Sequence of chain 1.B:
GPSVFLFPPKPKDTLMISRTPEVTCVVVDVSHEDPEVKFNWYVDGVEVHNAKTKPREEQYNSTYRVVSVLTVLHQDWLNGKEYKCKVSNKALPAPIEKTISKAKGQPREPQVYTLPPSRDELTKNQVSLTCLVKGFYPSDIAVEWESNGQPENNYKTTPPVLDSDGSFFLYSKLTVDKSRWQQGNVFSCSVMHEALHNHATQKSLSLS

The small molecule below binds the protein below.
Small molecule (SMILES): CC(=O)N[C@H]1[C@H](O[C@H]2[C@H](O)[C@@H](NC(C)=O)CO[C@@H]2CO[C@@H]2O[C@@H](C)[C@@H](O)[C@@H](O)[C@@H]2O)O[C@H](CO)[C@@H](O[C@@H]2O[C@H](CO)[C@@H](O)[C@H](O[C@H]3O[C@H](CO)[C@@H](O)[C@H](O)[C@@H]3O[C@@H]3O[C@H](CO)[C@@H](O)[C@H](O)[C@H]3NC(C)=O)[C@@H]2O)[C@@H]1O

Binding-site contacts:
Ligand atom O4 contacts residue MAN4 of chain 1.C at 2.9 Å (h-bond).
Ligand atom C7 contacts residue ASN61 of chain 1.B at 2.9 Å.
Ligand atom C6 contacts residue MAN4 of chain 1.C at 3.4 Å.
Ligand atom C7 contacts residue BMA1 of chain 1.E at 3.5 Å.
Ligand atom O2 contacts residue ASN61 of chain 1.B at 3.5 Å (h-bond).
Ligand atom C1 contacts residue THR63 of chain 1.B at 3.5 Å.
Ligand atom C8 contacts residue BMA1 of chain 1.E at 3.3 Å.
Ligand atom O5 contacts residue GLN59 of chain 1.B at 3.6 Å (h-bond).
Ligand atom C3 contacts residue PHE5 of chain 1.B at 3.8 Å (hydrophobic).
Ligand atom C6 contacts residue BMA1 of chain 1.E at 3.7 Å.
Ligand atom O3 contacts residue BMA1 of chain 1.E at 3.5 Å.
Ligand atom C6 contacts residue GLN59 of chain 1.B at 3.6 Å.
Ligand atom C2 contacts residue ASN61 of chain 1.B at 3.3 Å.
Ligand atom O4 contacts residue PHE5 of chain 1.B at 3.7 Å.
Ligand atom C5 contacts residue GLN59 of chain 1.B at 3.9 Å.
Ligand atom C8 contacts residue ASN61 of chain 1.B at 3.3 Å.
Ligand atom C5 contacts residue PHE5 of chain 1.B at 3.6 Å (hydrophobic).
Ligand atom O5 contacts residue PHE5 of chain 1.B at 3.8 Å.
Ligand atom O7 contacts residue ASN61 of chain 1.B at 3.1 Å (h-bond).
Ligand atom N2 contacts residue ASN61 of chain 1.B at 3.3 Å (h-bond).
Ligand atom O6 contacts residue GLN59 of chain 1.B at 2.6 Å (h-bond).
Ligand atom C1 contacts residue GLN59 of chain 1.B at 3.5 Å.
Ligand atom N2 contacts residue BMA1 of chain 1.E at 3.0 Å (h-bond).
Ligand atom C6 contacts residue PHE7 of chain 1.B at 3.2 Å (hydrophobic).
Ligand atom C1 contacts residue ASP29 of chain 1.B at 3.8 Å.
Ligand atom O5 contacts residue ASN61 of chain 1.B at 3.8 Å.
Ligand atom O2 contacts residue GLN59 of chain 1.B at 3.5 Å (h-bond).
Ligand atom O5 contacts residue GLN59 of chain 1.B at 3.6 Å.
Ligand atom C1 contacts residue ASN61 of chain 1.B at 3.3 Å.
Ligand atom O6 contacts residue BMA1 of chain 1.E at 3.0 Å.
Ligand atom O5 contacts residue THR63 of chain 1.B at 3.8 Å.
Ligand atom O4 contacts residue BMA3 of chain 1.C at 3.3 Å (h-bond).
Ligand atom C4 contacts residue MAN4 of chain 1.C at 3.5 Å.
Ligand atom O6 contacts residue MAN4 of chain 1.C at 3.1 Å (h-bond).
Ligand atom O6 contacts residue PHE7 of chain 1.B at 3.1 Å.
Ligand atom C2 contacts residue MAN4 of chain 1.C at 3.9 Å.
Ligand atom C5 contacts residue MAN4 of chain 1.C at 3.1 Å.
Ligand atom O2 contacts residue MAN4 of chain 1.C at 3.8 Å.
Ligand atom C3 contacts residue BMA1 of chain 1.E at 3.9 Å.
Ligand atom C6 contacts residue PHE5 of chain 1.B at 3.9 Å (hydrophobic).